Binding-site contacts:
Ligand atom C4 contacts residue ILE178 of chain 3.B at 3.7 Å (hydrophobic).
Ligand atom C12 contacts residue TYR160 of chain 3.B at 3.8 Å (hydrophobic).
Ligand atom C9 contacts residue PHE159 of chain 3.B at 3.4 Å (hydrophobic).
Ligand atom C2 contacts residue ILE178 of chain 3.B at 3.6 Å (hydrophobic).
Ligand atom C15 contacts residue GOL1 of chain 3.L at 3.4 Å.
Ligand atom C14 contacts residue GOL1 of chain 3.L at 3.4 Å.
Ligand atom C8 contacts residue TRS1 of chain 3.I at 3.7 Å.
Ligand atom C10 contacts residue GOL1 of chain 3.L at 3.7 Å.
Ligand atom N9 contacts residue THR90 of chain 3.B at 3.3 Å (h-bond).
Ligand atom S1 contacts residue ASP204 of chain 3.B at 3.8 Å.
Ligand atom C4 contacts residue TRS1 of chain 3.I at 3.5 Å.
Ligand atom N1 contacts residue PHE159 of chain 3.B at 3.6 Å.
Ligand atom C5 contacts residue ASP204 of chain 3.B at 3.7 Å.
Ligand atom N7 contacts residue CYS91 of chain 3.B at 3.5 Å.
Ligand atom CL1 contacts residue ILE178 of chain 3.B at 3.4 Å.
Ligand atom C11 contacts residue TYR160 of chain 3.B at 3.9 Å (hydrophobic).
Ligand atom C12 contacts residue GOL1 of chain 3.L at 3.5 Å.
Ligand atom N3 contacts residue PHE159 of chain 3.B at 3.8 Å.
Ligand atom N3 contacts residue TRS1 of chain 3.I at 3.5 Å.
Ligand atom C5 contacts residue PHE159 of chain 3.B at 3.3 Å (hydrophobic).
Ligand atom N9 contacts residue CYS91 of chain 3.B at 3.4 Å.
Ligand atom C11 contacts residue PHE159 of chain 3.B at 3.6 Å (hydrophobic).
Ligand atom N9 contacts residue TRS1 of chain 3.I at 3.0 Å (h-bond).
Ligand atom N7 contacts residue ASP204 of chain 3.B at 2.7 Å (salt-bridge).
Ligand atom N7 contacts residue PHE159 of chain 3.B at 3.8 Å.
Ligand atom N7 contacts residue GLY92 of chain 3.B at 3.6 Å (h-bond).
Ligand atom C6 contacts residue PHE159 of chain 3.B at 3.3 Å (hydrophobic).
Ligand atom N3 contacts residue GLU179 of chain 3.B at 3.5 Å.
Ligand atom C8 contacts residue THR90 of chain 3.B at 3.5 Å.
Ligand atom CL1 contacts residue PHE158 of chain 3.B at 3.3 Å.
Ligand atom N3 contacts residue ILE178 of chain 3.B at 3.4 Å (h-bond).
Ligand atom C8 contacts residue SER203 of chain 3.B at 3.1 Å.
Ligand atom C8 contacts residue CYS91 of chain 3.B at 3.3 Å (hydrophobic).
Ligand atom C4 contacts residue PHE159 of chain 3.B at 3.6 Å (hydrophobic).
Ligand atom C8 contacts residue ASP204 of chain 3.B at 3.5 Å.
Ligand atom C13 contacts residue GOL1 of chain 3.L at 3.5 Å.
Ligand atom C2 contacts residue PHE159 of chain 3.B at 3.6 Å (hydrophobic).
Ligand atom N7 contacts residue SER203 of chain 3.B at 3.4 Å (h-bond).
Ligand atom CL1 contacts residue MET180 of chain 3.B at 3.6 Å.
Ligand atom C5 contacts residue GLY92 of chain 3.B at 3.5 Å.

The protein below binds the small molecule below.
Small molecule (SMILES): Clc1nc(SCc2ccccc2)c2[nH]cnc2n1

Sequence of chain 3.B:
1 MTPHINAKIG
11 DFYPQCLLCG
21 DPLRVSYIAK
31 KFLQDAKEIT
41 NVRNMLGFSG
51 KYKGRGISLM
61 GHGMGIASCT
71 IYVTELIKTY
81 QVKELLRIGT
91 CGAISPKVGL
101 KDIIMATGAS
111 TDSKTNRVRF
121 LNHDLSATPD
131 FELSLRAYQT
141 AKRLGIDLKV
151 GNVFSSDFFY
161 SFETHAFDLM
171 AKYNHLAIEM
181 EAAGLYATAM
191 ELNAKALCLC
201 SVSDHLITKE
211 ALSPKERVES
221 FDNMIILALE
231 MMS